Sequence of chain 2.B:
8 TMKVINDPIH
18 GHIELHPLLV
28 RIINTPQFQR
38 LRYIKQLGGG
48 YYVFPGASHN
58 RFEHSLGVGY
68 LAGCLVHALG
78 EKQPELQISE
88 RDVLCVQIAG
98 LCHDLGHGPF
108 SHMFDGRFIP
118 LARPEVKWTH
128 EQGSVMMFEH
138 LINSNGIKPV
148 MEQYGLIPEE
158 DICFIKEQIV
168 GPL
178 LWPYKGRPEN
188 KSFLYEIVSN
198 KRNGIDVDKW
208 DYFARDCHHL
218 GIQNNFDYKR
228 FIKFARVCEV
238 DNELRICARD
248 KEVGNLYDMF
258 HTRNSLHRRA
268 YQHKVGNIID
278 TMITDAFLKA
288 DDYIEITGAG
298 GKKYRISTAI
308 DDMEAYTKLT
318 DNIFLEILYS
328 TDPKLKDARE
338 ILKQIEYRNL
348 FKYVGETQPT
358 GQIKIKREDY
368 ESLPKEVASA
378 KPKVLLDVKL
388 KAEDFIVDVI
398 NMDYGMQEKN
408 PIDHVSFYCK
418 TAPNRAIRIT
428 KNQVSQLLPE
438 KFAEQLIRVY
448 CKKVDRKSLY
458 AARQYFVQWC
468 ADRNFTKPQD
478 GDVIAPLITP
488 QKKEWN

Sequence of chain 2.A:
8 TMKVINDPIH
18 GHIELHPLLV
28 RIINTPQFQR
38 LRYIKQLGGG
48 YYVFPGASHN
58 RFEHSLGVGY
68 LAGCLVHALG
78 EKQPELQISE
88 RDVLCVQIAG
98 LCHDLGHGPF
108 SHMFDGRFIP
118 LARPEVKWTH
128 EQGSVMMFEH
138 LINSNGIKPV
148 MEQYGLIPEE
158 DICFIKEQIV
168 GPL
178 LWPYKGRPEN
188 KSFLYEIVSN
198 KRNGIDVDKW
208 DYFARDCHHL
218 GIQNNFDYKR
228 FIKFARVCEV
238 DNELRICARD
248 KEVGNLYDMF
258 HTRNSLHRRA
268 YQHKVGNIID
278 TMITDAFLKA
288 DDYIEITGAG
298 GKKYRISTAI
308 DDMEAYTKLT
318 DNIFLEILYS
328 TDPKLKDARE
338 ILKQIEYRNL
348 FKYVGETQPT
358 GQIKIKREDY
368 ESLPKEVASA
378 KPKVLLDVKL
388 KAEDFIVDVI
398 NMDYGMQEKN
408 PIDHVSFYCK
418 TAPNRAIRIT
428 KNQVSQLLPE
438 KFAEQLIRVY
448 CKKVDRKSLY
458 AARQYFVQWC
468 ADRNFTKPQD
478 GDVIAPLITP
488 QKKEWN

Sequence of chain 1.B:
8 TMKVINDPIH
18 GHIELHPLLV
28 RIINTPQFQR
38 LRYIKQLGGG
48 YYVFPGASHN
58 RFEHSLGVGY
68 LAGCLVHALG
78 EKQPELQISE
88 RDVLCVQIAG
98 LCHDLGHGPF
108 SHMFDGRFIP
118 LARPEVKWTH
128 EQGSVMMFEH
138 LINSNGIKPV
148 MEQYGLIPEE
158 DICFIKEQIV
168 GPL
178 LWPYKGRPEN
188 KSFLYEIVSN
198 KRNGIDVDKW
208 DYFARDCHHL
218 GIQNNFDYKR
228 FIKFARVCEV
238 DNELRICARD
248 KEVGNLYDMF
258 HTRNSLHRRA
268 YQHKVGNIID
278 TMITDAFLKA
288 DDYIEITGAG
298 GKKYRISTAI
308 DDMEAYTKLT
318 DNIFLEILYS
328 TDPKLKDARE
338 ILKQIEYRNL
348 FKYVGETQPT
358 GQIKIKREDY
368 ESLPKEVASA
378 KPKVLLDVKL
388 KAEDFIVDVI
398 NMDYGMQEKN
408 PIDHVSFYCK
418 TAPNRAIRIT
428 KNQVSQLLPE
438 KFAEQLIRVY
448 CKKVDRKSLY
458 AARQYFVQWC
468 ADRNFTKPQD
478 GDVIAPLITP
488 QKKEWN

This small molecule binds to this protein.
Small molecule (SMILES): O=c1[nH]c(=O)c2ncn([C@@H]3O[C@H](COP(=O)(O)OP(=O)(O)OP(=O)(O)O)[C@@H](O)[C@H]3O)c2[nH]1

Binding-site contacts:
Ligand atom O5 contacts residue DZ41 of chain 2.I at 3.4 Å (h-bond).
Ligand atom C8 contacts residue ARG345 of chain 2.A at 3.2 Å.
Ligand atom O1 contacts residue ASN31 of chain 2.B at 2.8 Å (h-bond).
Ligand atom O6 contacts residue PHE59 of chain 2.B at 3.5 Å.
Ligand atom O12 contacts residue MN1 of chain 2.N at 2.1 Å.
Ligand atom N3 contacts residue TYR49 of chain 2.A at 3.1 Å (h-bond).
Ligand atom O6 contacts residue GLN36 of chain 2.B at 3.0 Å (h-bond).
Ligand atom O2 contacts residue ILE12 of chain 2.B at 3.3 Å.
Ligand atom O10 contacts residue MN1 of chain 2.N at 3.4 Å.
Ligand atom O14 contacts residue MN1 of chain 2.N at 2.0 Å.
Ligand atom O13 contacts residue LYS417 of chain 1.B at 3.4 Å (salt-bridge).
Ligand atom C7 contacts residue ARG345 of chain 2.A at 3.5 Å.
Ligand atom O8 contacts residue LYS10 of chain 2.B at 3.1 Å (salt-bridge).
Ligand atom N1 contacts residue ASN31 of chain 2.B at 2.8 Å (h-bond).
Ligand atom O13 contacts residue LYS349 of chain 2.A at 2.6 Å (salt-bridge).
Ligand atom C1 contacts residue VAL50 of chain 2.A at 3.3 Å (hydrophobic).
Ligand atom N3 contacts residue ARG39 of chain 2.B at 2.9 Å (salt-bridge).
Ligand atom O6 contacts residue ARG39 of chain 2.B at 3.0 Å (salt-bridge).
Ligand atom O8 contacts residue ARG345 of chain 2.A at 2.8 Å (salt-bridge).
Ligand atom O4 contacts residue ARG345 of chain 2.A at 3.1 Å (salt-bridge).
Ligand atom O2 contacts residue VAL11 of chain 2.B at 2.5 Å (h-bond).
Ligand atom O3 contacts residue DZ41 of chain 2.I at 2.7 Å (h-bond).
Ligand atom C10 contacts residue ILE12 of chain 2.B at 3.3 Å (hydrophobic).
Ligand atom C10 contacts residue VAL50 of chain 2.A at 3.4 Å (hydrophobic).
Ligand atom O9 contacts residue DZ41 of chain 2.I at 3.4 Å (h-bond).
Ligand atom C5 contacts residue ARG345 of chain 2.A at 3.3 Å.
Ligand atom P3 contacts residue MN1 of chain 2.N at 3.2 Å.
Ligand atom N2 contacts residue ARG345 of chain 2.A at 3.4 Å (salt-bridge).
Ligand atom P2 contacts residue MN1 of chain 2.N at 3.2 Å.
Ligand atom C10 contacts residue TYR49 of chain 2.A at 3.1 Å (hydrophobic).
Ligand atom O9 contacts residue MN1 of chain 2.N at 2.4 Å.
Ligand atom C9 contacts residue ARG345 of chain 2.A at 3.4 Å.
Ligand atom O12 contacts residue DZ41 of chain 2.I at 2.9 Å (h-bond).
Ligand atom P1 contacts residue MN1 of chain 2.N at 3.5 Å.
Ligand atom C2 contacts residue ARG345 of chain 2.A at 3.5 Å.
Ligand atom O1 contacts residue LYS10 of chain 2.B at 2.7 Å (salt-bridge).
Ligand atom O14 contacts residue DZ41 of chain 2.I at 3.1 Å (h-bond).
Ligand atom O9 contacts residue LYS10 of chain 2.B at 2.9 Å (salt-bridge).
Ligand atom O14 contacts residue LYS417 of chain 1.B at 2.8 Å (salt-bridge).
Ligand atom O2 contacts residue DZ41 of chain 2.I at 3.4 Å.